Binding-site contacts:
Ligand atom C2 contacts residue GLU200 of chain 2.A at 3.6 Å.
Ligand atom C6 contacts residue PHE199 of chain 2.A at 3.3 Å (hydrophobic).
Ligand atom N2 contacts residue MET218 of chain 2.A at 3.0 Å.
Ligand atom N7 contacts residue ASN242 of chain 2.A at 2.9 Å (h-bond).
Ligand atom O6 contacts residue VAL244 of chain 2.A at 3.6 Å.
Ligand atom O6 contacts residue ASN242 of chain 2.A at 2.6 Å (h-bond).
Ligand atom C4 contacts residue GLY117 of chain 2.A at 3.6 Å.
Ligand atom C8 contacts residue ALA116 of chain 2.A at 3.6 Å (hydrophobic).
Ligand atom C4 contacts residue VAL216 of chain 2.A at 3.9 Å (hydrophobic).
Ligand atom N7 contacts residue THR241 of chain 2.A at 3.2 Å (h-bond).
Ligand atom N7 contacts residue PHE199 of chain 2.A at 3.8 Å.
Ligand atom O6 contacts residue GLY117 of chain 2.A at 3.6 Å.
Ligand atom O6 contacts residue PHE199 of chain 2.A at 3.5 Å.
Ligand atom N3 contacts residue VAL216 of chain 2.A at 3.5 Å (h-bond).
Ligand atom C2' contacts residue PHE199 of chain 2.A at 3.4 Å (hydrophobic).
Ligand atom N2 contacts residue GLU200 of chain 2.A at 2.5 Å (salt-bridge).
Ligand atom N2 contacts residue VAL216 of chain 2.A at 3.4 Å.
Ligand atom C5 contacts residue PHE199 of chain 2.A at 3.4 Å (hydrophobic).
Ligand atom O3' contacts residue THR241 of chain 2.A at 3.8 Å.
Ligand atom N9 contacts residue ALA115 of chain 2.A at 3.7 Å.
Ligand atom C5 contacts residue GLY117 of chain 2.A at 3.4 Å.
Ligand atom C8 contacts residue ASN242 of chain 2.A at 3.8 Å.
Ligand atom O3' contacts residue HIS256 of chain 2.A at 3.5 Å.
Ligand atom C6 contacts residue ASN242 of chain 2.A at 3.3 Å.
Ligand atom C4 contacts residue PHE199 of chain 2.A at 3.8 Å (hydrophobic).
Ligand atom C1' contacts residue ALA116 of chain 2.A at 3.8 Å (hydrophobic).
Ligand atom C8 contacts residue THR241 of chain 2.A at 2.9 Å.
Ligand atom N1 contacts residue VAL216 of chain 2.A at 3.8 Å.
Ligand atom C2 contacts residue VAL216 of chain 2.A at 3.7 Å (hydrophobic).
Ligand atom C5 contacts residue ASN242 of chain 2.A at 3.4 Å.
Ligand atom N7 contacts residue ALA116 of chain 2.A at 3.6 Å.
Ligand atom N7 contacts residue GLY117 of chain 2.A at 3.6 Å (h-bond).
Ligand atom C5 contacts residue ALA116 of chain 2.A at 3.8 Å (hydrophobic).
Ligand atom C2 contacts residue MET218 of chain 2.A at 3.7 Å (hydrophobic).
Ligand atom C3' contacts residue HIS256 of chain 2.A at 3.7 Å.
Ligand atom N1 contacts residue GLU200 of chain 2.A at 3.0 Å (salt-bridge).
Ligand atom C6 contacts residue GLY117 of chain 2.A at 3.5 Å.
Ligand atom C1' contacts residue ALA115 of chain 2.A at 2.8 Å (hydrophobic).
Ligand atom N1 contacts residue PHE199 of chain 2.A at 3.6 Å.
Ligand atom N9 contacts residue ALA116 of chain 2.A at 3.6 Å.

Sequence of chain 2.A:
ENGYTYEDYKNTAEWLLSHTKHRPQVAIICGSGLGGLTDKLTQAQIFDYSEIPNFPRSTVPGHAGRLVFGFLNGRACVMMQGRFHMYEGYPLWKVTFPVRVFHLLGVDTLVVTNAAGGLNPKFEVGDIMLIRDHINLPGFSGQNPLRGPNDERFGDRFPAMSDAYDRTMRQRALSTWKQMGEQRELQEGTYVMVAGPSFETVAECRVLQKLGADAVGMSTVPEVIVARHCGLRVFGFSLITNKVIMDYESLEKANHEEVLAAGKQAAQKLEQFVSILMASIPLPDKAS

This protein binds this small molecule.
Small molecule (SMILES): Nc1nc2c(ncn2COCCO)c(=O)[nH]1